Sequence of chain 1.B:
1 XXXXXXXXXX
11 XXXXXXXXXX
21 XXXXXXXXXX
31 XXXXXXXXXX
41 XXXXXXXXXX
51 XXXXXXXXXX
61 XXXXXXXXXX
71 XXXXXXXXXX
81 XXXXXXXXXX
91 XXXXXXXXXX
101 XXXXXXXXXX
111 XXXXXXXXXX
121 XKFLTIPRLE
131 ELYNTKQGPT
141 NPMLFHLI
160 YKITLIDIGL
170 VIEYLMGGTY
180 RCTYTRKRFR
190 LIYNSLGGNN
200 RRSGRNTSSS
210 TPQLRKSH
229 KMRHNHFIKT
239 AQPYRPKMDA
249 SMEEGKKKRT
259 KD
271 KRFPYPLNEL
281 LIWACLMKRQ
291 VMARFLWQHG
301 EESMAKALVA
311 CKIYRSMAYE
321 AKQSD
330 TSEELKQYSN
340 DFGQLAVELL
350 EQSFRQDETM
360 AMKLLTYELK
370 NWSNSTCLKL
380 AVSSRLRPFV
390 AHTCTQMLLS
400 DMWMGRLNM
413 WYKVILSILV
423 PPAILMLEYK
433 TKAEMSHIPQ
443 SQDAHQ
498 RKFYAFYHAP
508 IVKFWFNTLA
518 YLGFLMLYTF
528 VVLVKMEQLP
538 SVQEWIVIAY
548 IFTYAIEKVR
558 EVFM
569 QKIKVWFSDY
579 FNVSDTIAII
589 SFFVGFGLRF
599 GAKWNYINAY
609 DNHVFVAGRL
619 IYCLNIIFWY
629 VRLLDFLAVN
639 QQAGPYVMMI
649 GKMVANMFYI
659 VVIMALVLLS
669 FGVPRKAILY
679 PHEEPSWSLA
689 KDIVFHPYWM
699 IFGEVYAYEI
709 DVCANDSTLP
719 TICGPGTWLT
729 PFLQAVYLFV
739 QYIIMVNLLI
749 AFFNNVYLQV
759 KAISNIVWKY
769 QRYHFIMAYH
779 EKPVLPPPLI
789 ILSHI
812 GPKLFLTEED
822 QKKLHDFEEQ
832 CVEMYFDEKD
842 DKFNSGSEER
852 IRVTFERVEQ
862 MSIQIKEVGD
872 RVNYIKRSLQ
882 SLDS

The protein below binds the small molecule below.
Small molecule (SMILES): CC(C)CCC[C@@H](C)[C@H]1CC[C@H]2[C@@H]3CC=C4C[C@@H](OC(=O)CCC(=O)O)CC[C@]4(C)[C@H]3CC[C@]12C

Sequence of chain 1.C:
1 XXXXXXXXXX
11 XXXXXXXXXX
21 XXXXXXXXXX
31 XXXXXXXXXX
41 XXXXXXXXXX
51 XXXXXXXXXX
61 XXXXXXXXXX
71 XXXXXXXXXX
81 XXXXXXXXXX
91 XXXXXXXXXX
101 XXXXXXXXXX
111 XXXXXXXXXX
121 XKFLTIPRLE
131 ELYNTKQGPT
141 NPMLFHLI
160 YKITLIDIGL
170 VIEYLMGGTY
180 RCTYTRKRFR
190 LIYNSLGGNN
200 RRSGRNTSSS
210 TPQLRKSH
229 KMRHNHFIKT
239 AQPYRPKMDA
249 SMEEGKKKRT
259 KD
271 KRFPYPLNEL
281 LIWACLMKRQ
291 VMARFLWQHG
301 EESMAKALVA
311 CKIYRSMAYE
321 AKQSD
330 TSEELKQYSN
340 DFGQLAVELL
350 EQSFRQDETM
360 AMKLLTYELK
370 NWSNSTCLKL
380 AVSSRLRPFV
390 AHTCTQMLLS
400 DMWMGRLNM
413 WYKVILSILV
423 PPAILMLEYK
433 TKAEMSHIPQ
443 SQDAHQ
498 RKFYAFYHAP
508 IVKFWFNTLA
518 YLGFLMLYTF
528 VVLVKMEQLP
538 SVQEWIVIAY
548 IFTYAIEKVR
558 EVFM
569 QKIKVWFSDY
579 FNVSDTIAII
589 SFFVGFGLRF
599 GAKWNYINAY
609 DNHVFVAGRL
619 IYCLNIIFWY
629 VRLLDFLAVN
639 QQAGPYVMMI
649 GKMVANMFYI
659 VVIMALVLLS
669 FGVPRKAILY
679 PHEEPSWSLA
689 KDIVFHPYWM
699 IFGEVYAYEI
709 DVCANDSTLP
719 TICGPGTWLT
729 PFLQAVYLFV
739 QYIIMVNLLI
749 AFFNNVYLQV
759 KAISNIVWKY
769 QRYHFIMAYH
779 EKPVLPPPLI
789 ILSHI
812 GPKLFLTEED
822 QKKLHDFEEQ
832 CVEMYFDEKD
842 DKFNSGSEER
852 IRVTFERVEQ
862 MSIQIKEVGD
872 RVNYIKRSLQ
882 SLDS

Binding-site contacts:
Ligand atom CAL contacts residue LEU667 of chain 1.B at 3.8 Å (hydrophobic).
Ligand atom CAM contacts residue LEU664 of chain 1.B at 4.2 Å (hydrophobic).
Ligand atom OAF contacts residue LEU667 of chain 1.B at 3.9 Å.
Ligand atom CBE contacts residue VAL637 of chain 1.C at 4.2 Å (hydrophobic).
Ligand atom CBF contacts residue LEU635 of chain 1.C at 3.9 Å (hydrophobic).
Ligand atom CBA contacts residue TYR414 of chain 1.C at 3.7 Å (hydrophobic).
Ligand atom CBB contacts residue VAL637 of chain 1.C at 4.3 Å (hydrophobic).
Ligand atom CAI contacts residue VAL660 of chain 1.B at 4.5 Å (hydrophobic).
Ligand atom CBE contacts residue ASN638 of chain 1.C at 4.1 Å.
Ligand atom CAK contacts residue LEU635 of chain 1.C at 3.6 Å (hydrophobic).
Ligand atom CAP contacts residue ASN638 of chain 1.C at 3.3 Å.
Ligand atom CAO contacts residue ASN638 of chain 1.C at 3.7 Å.
Ligand atom CAR contacts residue LEU519 of chain 1.C at 4.2 Å (hydrophobic).
Ligand atom CAX contacts residue LEU667 of chain 1.B at 3.8 Å (hydrophobic).
Ligand atom CAB contacts residue TYR414 of chain 1.C at 3.7 Å (hydrophobic).
Ligand atom CAP contacts residue TYR657 of chain 1.B at 4.4 Å (hydrophobic).
Ligand atom CAC contacts residue PHE511 of chain 1.C at 3.5 Å (hydrophobic).
Ligand atom CAQ contacts residue ASN638 of chain 1.C at 3.9 Å.
Ligand atom CAA contacts residue TYR414 of chain 1.C at 4.1 Å (hydrophobic).
Ligand atom CAN contacts residue ASN638 of chain 1.C at 4.5 Å.
Ligand atom CAQ contacts residue TYR657 of chain 1.B at 4.1 Å (hydrophobic).
Ligand atom CAM contacts residue LEU667 of chain 1.B at 3.7 Å (hydrophobic).
Ligand atom CAD contacts residue LEU519 of chain 1.C at 4.4 Å (hydrophobic).
Ligand atom CBD contacts residue LEU635 of chain 1.C at 3.9 Å (hydrophobic).
Ligand atom CAC contacts residue TRP512 of chain 1.C at 3.5 Å (hydrophobic).
Ligand atom CBB contacts residue TRP512 of chain 1.C at 3.9 Å (hydrophobic).
Ligand atom CAO contacts residue VAL637 of chain 1.C at 4.5 Å (hydrophobic).
Ligand atom CBG contacts residue LEU635 of chain 1.C at 3.7 Å (hydrophobic).
Ligand atom CAS contacts residue PHE634 of chain 1.C at 3.8 Å (hydrophobic).
Ligand atom CAJ contacts residue TRP512 of chain 1.C at 4.4 Å (hydrophobic).
Ligand atom CAQ contacts residue LEU635 of chain 1.C at 4.4 Å (hydrophobic).
Ligand atom CAE contacts residue TRP512 of chain 1.C at 3.4 Å (hydrophobic).
Ligand atom OAH contacts residue LEU667 of chain 1.B at 4.2 Å.
Ligand atom CAC contacts residue VAL637 of chain 1.C at 3.6 Å (hydrophobic).
Ligand atom CAU contacts residue PHE634 of chain 1.C at 3.4 Å (hydrophobic).
Ligand atom CBI contacts residue TRP512 of chain 1.C at 4.4 Å (hydrophobic).